Binding-site contacts:
Ligand atom C5 contacts residue ASN1074 of chain 1.B at 3.7 Å.
Ligand atom O7 contacts residue ALA706 of chain 1.B at 3.4 Å.
Ligand atom C8 contacts residue ASN1074 of chain 1.B at 3.8 Å.
Ligand atom C3 contacts residue ASN1074 of chain 1.B at 3.8 Å.
Ligand atom O7 contacts residue ASN1074 of chain 1.B at 4.4 Å.
Ligand atom C2 contacts residue ASN1074 of chain 1.B at 2.5 Å.
Ligand atom O5 contacts residue ASN1074 of chain 1.B at 2.4 Å (h-bond).
Ligand atom N2 contacts residue ASN1074 of chain 1.B at 2.9 Å (h-bond).
Ligand atom O7 contacts residue GLN895 of chain 1.D at 4.4 Å.
Ligand atom C4 contacts residue ASN1074 of chain 1.B at 4.2 Å.
Ligand atom C7 contacts residue ASN1074 of chain 1.B at 3.5 Å.
Ligand atom C1 contacts residue ASN1074 of chain 1.B at 1.4 Å.
Ligand atom C7 contacts residue ALA706 of chain 1.B at 4.3 Å (hydrophobic).

This small molecule binds to this protein.
Small molecule (SMILES): CC(=O)N[C@@H]1[C@@H](O)[C@H](O)[C@@H](CO)O[C@H]1O

Sequence of chain 1.D:
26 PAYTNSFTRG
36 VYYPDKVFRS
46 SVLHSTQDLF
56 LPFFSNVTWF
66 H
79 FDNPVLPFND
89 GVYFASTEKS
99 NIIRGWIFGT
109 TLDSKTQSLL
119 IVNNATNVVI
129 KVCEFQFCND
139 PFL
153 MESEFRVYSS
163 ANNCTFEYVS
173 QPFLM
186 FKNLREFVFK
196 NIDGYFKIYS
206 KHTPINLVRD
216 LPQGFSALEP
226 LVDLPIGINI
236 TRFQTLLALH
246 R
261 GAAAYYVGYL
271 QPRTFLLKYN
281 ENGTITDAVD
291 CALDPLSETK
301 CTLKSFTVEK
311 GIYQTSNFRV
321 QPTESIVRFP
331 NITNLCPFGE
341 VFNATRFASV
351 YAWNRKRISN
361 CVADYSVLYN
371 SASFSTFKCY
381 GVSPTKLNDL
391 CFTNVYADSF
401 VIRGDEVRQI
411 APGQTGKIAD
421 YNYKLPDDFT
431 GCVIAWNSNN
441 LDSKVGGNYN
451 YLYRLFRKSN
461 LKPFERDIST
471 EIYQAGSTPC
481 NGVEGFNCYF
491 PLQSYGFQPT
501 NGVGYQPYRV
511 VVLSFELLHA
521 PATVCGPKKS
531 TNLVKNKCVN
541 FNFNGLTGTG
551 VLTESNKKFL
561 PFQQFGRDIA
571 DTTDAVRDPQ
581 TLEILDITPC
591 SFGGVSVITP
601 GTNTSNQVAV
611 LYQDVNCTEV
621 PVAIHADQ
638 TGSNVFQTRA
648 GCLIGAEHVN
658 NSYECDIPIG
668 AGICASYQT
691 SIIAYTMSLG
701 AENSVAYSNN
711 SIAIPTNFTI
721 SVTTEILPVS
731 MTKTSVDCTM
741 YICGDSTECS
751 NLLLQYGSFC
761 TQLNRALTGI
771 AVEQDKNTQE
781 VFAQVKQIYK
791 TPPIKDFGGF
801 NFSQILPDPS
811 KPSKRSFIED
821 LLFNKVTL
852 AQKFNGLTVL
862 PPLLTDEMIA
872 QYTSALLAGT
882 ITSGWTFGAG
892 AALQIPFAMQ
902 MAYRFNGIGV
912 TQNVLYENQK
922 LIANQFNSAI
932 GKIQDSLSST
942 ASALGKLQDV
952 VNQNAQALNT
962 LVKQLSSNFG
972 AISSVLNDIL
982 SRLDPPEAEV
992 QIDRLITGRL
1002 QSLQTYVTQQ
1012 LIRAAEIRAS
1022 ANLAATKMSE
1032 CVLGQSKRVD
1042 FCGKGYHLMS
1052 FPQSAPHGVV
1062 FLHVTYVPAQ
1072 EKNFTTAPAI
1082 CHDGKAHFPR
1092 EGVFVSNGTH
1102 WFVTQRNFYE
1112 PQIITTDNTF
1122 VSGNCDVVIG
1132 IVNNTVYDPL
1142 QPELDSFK

Sequence of chain 1.B:
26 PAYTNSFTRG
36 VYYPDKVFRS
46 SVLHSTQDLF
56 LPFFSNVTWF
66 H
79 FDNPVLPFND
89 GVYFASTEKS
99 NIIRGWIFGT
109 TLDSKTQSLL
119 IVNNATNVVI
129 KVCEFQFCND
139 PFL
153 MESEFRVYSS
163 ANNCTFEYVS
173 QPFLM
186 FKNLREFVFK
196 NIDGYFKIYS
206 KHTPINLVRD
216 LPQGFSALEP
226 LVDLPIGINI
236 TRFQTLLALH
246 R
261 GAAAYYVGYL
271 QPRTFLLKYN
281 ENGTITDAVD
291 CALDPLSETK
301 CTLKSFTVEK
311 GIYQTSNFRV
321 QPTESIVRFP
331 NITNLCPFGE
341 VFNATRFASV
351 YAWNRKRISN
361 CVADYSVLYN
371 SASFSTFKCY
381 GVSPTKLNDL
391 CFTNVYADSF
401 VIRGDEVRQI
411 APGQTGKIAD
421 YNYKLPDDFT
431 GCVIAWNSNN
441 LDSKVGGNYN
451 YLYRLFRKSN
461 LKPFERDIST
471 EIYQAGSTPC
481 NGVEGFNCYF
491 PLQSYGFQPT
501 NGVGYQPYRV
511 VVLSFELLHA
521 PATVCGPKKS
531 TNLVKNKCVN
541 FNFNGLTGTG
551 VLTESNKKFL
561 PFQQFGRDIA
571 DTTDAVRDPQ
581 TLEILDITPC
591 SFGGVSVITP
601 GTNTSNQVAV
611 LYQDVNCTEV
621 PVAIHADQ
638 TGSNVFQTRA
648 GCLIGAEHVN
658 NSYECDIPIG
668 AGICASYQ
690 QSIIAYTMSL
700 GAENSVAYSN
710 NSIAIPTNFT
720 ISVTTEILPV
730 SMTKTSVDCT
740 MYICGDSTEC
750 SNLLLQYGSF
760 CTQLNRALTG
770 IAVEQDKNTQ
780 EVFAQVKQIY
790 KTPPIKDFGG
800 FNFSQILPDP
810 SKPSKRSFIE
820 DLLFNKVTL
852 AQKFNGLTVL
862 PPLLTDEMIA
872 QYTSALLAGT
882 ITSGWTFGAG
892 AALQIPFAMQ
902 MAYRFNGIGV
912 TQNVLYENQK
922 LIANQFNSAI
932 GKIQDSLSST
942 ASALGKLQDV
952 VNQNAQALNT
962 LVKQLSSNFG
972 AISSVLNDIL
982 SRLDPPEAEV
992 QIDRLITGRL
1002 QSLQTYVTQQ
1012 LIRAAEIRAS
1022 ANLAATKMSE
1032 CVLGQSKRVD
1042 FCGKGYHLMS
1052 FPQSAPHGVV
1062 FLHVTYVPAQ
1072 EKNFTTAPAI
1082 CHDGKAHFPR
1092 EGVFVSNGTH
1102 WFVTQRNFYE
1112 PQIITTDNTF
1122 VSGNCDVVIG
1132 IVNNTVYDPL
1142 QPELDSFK